A small-molecule ligand and the protein it binds are described below.
Small molecule (SMILES): N[C@@H](Cc1c[nH]c2ccccc12)C(=O)O

Sequence of chain 1.G:
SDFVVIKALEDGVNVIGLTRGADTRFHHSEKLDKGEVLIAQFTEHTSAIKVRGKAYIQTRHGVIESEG

Binding-site contacts:
Ligand atom C contacts residue THR50 of chain 1.H at 3.8 Å.
Ligand atom CZ2 contacts residue ILE53 of chain 1.H at 3.9 Å (hydrophobic).
Ligand atom C contacts residue THR47 of chain 1.H at 3.4 Å.
Ligand atom CZ2 contacts residue THR50 of chain 1.H at 3.9 Å.
Ligand atom CA contacts residue SER51 of chain 1.G at 4.1 Å.
Ligand atom CZ3 contacts residue HIS32 of chain 1.H at 4.0 Å.
Ligand atom O contacts residue SER51 of chain 1.G at 3.1 Å (h-bond).
Ligand atom CB contacts residue SER51 of chain 1.G at 3.5 Å.
Ligand atom CA contacts residue GLY25 of chain 1.G at 3.5 Å.
Ligand atom C contacts residue GLY25 of chain 1.G at 3.4 Å.
Ligand atom OXT contacts residue THR50 of chain 1.H at 2.6 Å (h-bond).
Ligand atom CE3 contacts residue HIS32 of chain 1.H at 4.0 Å.
Ligand atom CH2 contacts residue ILE20 of chain 1.H at 4.0 Å (hydrophobic).
Ligand atom N contacts residue GLY25 of chain 1.G at 2.8 Å (h-bond).
Ligand atom CZ3 contacts residue GLY21 of chain 1.H at 3.5 Å.
Ligand atom CB contacts residue THR23 of chain 1.G at 3.7 Å.
Ligand atom OXT contacts residue THR47 of chain 1.H at 2.5 Å (h-bond).
Ligand atom O contacts residue GLY25 of chain 1.G at 3.0 Å (h-bond).
Ligand atom CD1 contacts residue GLN45 of chain 1.H at 3.5 Å.
Ligand atom N contacts residue THR23 of chain 1.G at 2.8 Å (h-bond).
Ligand atom CE3 contacts residue HIS31 of chain 1.H at 4.0 Å.
Ligand atom O contacts residue ARG24 of chain 1.G at 3.5 Å.
Ligand atom CA contacts residue THR28 of chain 1.G at 3.3 Å.
Ligand atom OXT contacts residue HIS49 of chain 1.H at 3.8 Å.
Ligand atom N contacts residue THR28 of chain 1.G at 2.9 Å (h-bond).
Ligand atom CD1 contacts residue SER51 of chain 1.G at 3.6 Å.
Ligand atom C contacts residue SER51 of chain 1.G at 3.7 Å.
Ligand atom CE2 contacts residue GLN45 of chain 1.H at 3.9 Å.
Ligand atom NE1 contacts residue GLN45 of chain 1.H at 2.8 Å (h-bond).
Ligand atom CZ2 contacts residue ALA44 of chain 1.H at 4.0 Å (hydrophobic).
Ligand atom CD2 contacts residue THR50 of chain 1.H at 4.0 Å.
Ligand atom CG contacts residue SER51 of chain 1.G at 3.9 Å.
Ligand atom CD1 contacts residue THR47 of chain 1.H at 3.7 Å.
Ligand atom NE1 contacts residue ALA44 of chain 1.H at 3.9 Å.
Ligand atom N contacts residue ARG24 of chain 1.G at 4.0 Å.
Ligand atom CH2 contacts residue GLY21 of chain 1.H at 3.5 Å.
Ligand atom CB contacts residue THR28 of chain 1.G at 3.6 Å.
Ligand atom N contacts residue ASP27 of chain 1.G at 3.1 Å (salt-bridge).
Ligand atom CA contacts residue THR23 of chain 1.G at 3.8 Å.
Ligand atom O contacts residue THR47 of chain 1.H at 3.5 Å (h-bond).

Sequence of chain 1.H:
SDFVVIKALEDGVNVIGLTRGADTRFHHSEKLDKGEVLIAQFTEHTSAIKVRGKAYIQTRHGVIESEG